The small molecule below binds the protein below.
Small molecule (SMILES): O=P(O)(O)OC[C@H]1O[C@@H](O)[C@H](O)[C@@H](O)[C@H]1O

Sequence of chain 1.A:
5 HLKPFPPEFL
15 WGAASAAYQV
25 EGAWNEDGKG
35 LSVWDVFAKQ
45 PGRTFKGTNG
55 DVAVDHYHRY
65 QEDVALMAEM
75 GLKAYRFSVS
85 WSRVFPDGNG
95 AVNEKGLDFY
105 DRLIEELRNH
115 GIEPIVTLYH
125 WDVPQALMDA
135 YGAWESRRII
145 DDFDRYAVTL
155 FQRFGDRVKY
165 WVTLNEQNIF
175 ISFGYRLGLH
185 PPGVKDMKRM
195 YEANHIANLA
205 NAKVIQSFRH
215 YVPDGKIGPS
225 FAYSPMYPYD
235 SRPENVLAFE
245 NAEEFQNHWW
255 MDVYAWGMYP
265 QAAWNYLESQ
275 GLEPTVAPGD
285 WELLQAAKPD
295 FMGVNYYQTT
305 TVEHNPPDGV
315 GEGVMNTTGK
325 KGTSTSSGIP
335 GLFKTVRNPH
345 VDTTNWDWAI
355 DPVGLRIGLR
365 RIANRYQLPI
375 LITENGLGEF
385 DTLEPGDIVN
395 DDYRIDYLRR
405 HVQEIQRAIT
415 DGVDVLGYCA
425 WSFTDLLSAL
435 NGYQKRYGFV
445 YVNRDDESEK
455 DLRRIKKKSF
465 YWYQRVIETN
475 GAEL

Binding-site contacts:
Ligand atom O2 contacts residue ASN169 of chain 1.A at 3.1 Å (h-bond).
Ligand atom O2 contacts residue GLU378 of chain 1.A at 2.6 Å (salt-bridge).
Ligand atom O1P contacts residue ASN435 of chain 1.A at 3.7 Å.
Ligand atom O1P contacts residue LYS439 of chain 1.A at 2.6 Å (salt-bridge).
Ligand atom C4 contacts residue GLN23 of chain 1.A at 3.6 Å.
Ligand atom O6 contacts residue TYR441 of chain 1.A at 3.5 Å (h-bond).
Ligand atom O3P contacts residue ASN435 of chain 1.A at 3.6 Å (h-bond).
Ligand atom P contacts residue SER432 of chain 1.A at 3.5 Å.
Ligand atom O6 contacts residue TRP352 of chain 1.A at 3.7 Å.
Ligand atom O1 contacts residue GOL1 of chain 1.G at 2.4 Å (h-bond).
Ligand atom O6 contacts residue GOL1 of chain 1.G at 3.5 Å (h-bond).
Ligand atom C1 contacts residue GLU378 of chain 1.A at 3.0 Å.
Ligand atom O1 contacts residue GLU170 of chain 1.A at 3.5 Å (salt-bridge).
Ligand atom C2 contacts residue GLU170 of chain 1.A at 3.4 Å.
Ligand atom O2 contacts residue HIS124 of chain 1.A at 3.5 Å.
Ligand atom O3P contacts residue GOL1 of chain 1.G at 3.4 Å (h-bond).
Ligand atom C6 contacts residue TYR441 of chain 1.A at 3.5 Å (hydrophobic).
Ligand atom C2 contacts residue GLU378 of chain 1.A at 3.4 Å.
Ligand atom P contacts residue TYR441 of chain 1.A at 3.7 Å.
Ligand atom O2 contacts residue ASN299 of chain 1.A at 3.7 Å.
Ligand atom C4 contacts residue TRP425 of chain 1.A at 3.5 Å (hydrophobic).
Ligand atom O5 contacts residue TYR301 of chain 1.A at 2.8 Å (h-bond).
Ligand atom C6 contacts residue TRP425 of chain 1.A at 3.5 Å (hydrophobic).
Ligand atom O3 contacts residue TRP125 of chain 1.A at 3.2 Å.
Ligand atom C3 contacts residue HIS124 of chain 1.A at 3.8 Å.
Ligand atom C1 contacts residue GLU170 of chain 1.A at 3.1 Å.
Ligand atom C5 contacts residue TRP425 of chain 1.A at 3.1 Å (hydrophobic).
Ligand atom C3 contacts residue GLN23 of chain 1.A at 3.8 Å.
Ligand atom C1 contacts residue GOL1 of chain 1.G at 3.2 Å.
Ligand atom O3 contacts residue HIS124 of chain 1.A at 3.2 Å (h-bond).
Ligand atom O2 contacts residue GLU170 of chain 1.A at 3.0 Å (salt-bridge).
Ligand atom C2 contacts residue TRP125 of chain 1.A at 3.8 Å (hydrophobic).
Ligand atom O2P contacts residue SER432 of chain 1.A at 2.7 Å (h-bond).
Ligand atom O5 contacts residue GOL1 of chain 1.G at 3.6 Å (h-bond).
Ligand atom C3 contacts residue TRP425 of chain 1.A at 3.6 Å (hydrophobic).
Ligand atom O3 contacts residue GLN23 of chain 1.A at 2.8 Å (h-bond).
Ligand atom O5 contacts residue GLU378 of chain 1.A at 2.7 Å (salt-bridge).
Ligand atom O1P contacts residue TYR441 of chain 1.A at 2.8 Å (h-bond).
Ligand atom C5 contacts residue TYR301 of chain 1.A at 3.5 Å (hydrophobic).
Ligand atom O1P contacts residue SER432 of chain 1.A at 3.6 Å.